The small molecule below binds the protein below.
Small molecule (SMILES): O=C(O)c1nc(C2CC2)cnc1Nc1cncnc1

Sequence of chain 1.D:
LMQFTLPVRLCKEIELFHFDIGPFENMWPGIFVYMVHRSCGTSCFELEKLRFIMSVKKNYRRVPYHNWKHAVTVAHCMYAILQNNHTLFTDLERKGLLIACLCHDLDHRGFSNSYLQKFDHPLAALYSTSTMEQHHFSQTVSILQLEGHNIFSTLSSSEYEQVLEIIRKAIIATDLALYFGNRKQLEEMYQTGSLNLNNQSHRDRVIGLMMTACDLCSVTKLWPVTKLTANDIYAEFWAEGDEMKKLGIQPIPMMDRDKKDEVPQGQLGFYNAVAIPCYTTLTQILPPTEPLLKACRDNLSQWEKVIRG

Binding-site contacts:
Ligand atom C16 contacts residue PHE250 of chain 1.D at 4.0 Å (hydrophobic).
Ligand atom C8 contacts residue LEU229 of chain 1.D at 3.6 Å (hydrophobic).
Ligand atom C3 contacts residue PHE283 of chain 1.D at 3.9 Å (hydrophobic).
Ligand atom C11 contacts residue VAL232 of chain 1.D at 3.9 Å (hydrophobic).
Ligand atom C13 contacts residue TYR78 of chain 1.D at 4.2 Å (hydrophobic).
Ligand atom O18 contacts residue PHE283 of chain 1.D at 4.0 Å.
Ligand atom C17 contacts residue GLN280 of chain 1.D at 4.0 Å.
Ligand atom C1 contacts residue PHE283 of chain 1.D at 3.6 Å (hydrophobic).
Ligand atom N10 contacts residue THR242 of chain 1.D at 3.7 Å.
Ligand atom N15 contacts residue PHE250 of chain 1.D at 3.8 Å.
Ligand atom O19 contacts residue MET267 of chain 1.D at 3.5 Å (h-bond).
Ligand atom C17 contacts residue PHE283 of chain 1.D at 3.8 Å (hydrophobic).
Ligand atom C12 contacts residue ALA243 of chain 1.D at 3.8 Å (hydrophobic).
Ligand atom N2 contacts residue PHE283 of chain 1.D at 4.0 Å.
Ligand atom O18 contacts residue PHE250 of chain 1.D at 3.9 Å.
Ligand atom N10 contacts residue TYR78 of chain 1.D at 4.1 Å.
Ligand atom C12 contacts residue THR242 of chain 1.D at 3.7 Å.
Ligand atom O19 contacts residue PHE250 of chain 1.D at 3.7 Å.
Ligand atom N9 contacts residue THR239 of chain 1.D at 3.7 Å.
Ligand atom N5 contacts residue PHE283 of chain 1.D at 3.9 Å.
Ligand atom N9 contacts residue VAL232 of chain 1.D at 4.0 Å.
Ligand atom N10 contacts residue SER231 of chain 1.D at 3.3 Å.
Ligand atom N5 contacts residue ILE246 of chain 1.D at 4.2 Å.
Ligand atom C14 contacts residue GLN280 of chain 1.D at 3.6 Å.
Ligand atom C14 contacts residue VAL232 of chain 1.D at 3.8 Å (hydrophobic).
Ligand atom C16 contacts residue PHE283 of chain 1.D at 3.6 Å (hydrophobic).
Ligand atom N2 contacts residue LEU229 of chain 1.D at 4.1 Å.
Ligand atom O19 contacts residue PHE283 of chain 1.D at 3.5 Å.
Ligand atom N15 contacts residue PHE283 of chain 1.D at 3.6 Å.
Ligand atom O18 contacts residue GLN280 of chain 1.D at 2.9 Å (h-bond).
Ligand atom C3 contacts residue LEU229 of chain 1.D at 4.1 Å (hydrophobic).
Ligand atom C17 contacts residue PHE250 of chain 1.D at 3.7 Å (hydrophobic).
Ligand atom C6 contacts residue LEU189 of chain 1.D at 4.2 Å (hydrophobic).
Ligand atom C8 contacts residue PHE283 of chain 1.D at 4.1 Å (hydrophobic).
Ligand atom C12 contacts residue SER231 of chain 1.D at 3.6 Å.
Ligand atom C12 contacts residue THR239 of chain 1.D at 4.0 Å.
Ligand atom N9 contacts residue ALA243 of chain 1.D at 3.7 Å.
Ligand atom C14 contacts residue ALA243 of chain 1.D at 4.0 Å (hydrophobic).
Ligand atom C13 contacts residue ILE246 of chain 1.D at 4.1 Å (hydrophobic).
Ligand atom C11 contacts residue ILE246 of chain 1.D at 4.0 Å (hydrophobic).